Binding-site contacts:
Ligand atom O18 contacts residue ILE187 of chain 1.B at 3.2 Å.
Ligand atom N32 contacts residue THR288 of chain 1.B at 3.7 Å.
Ligand atom O4 contacts residue ARG221 of chain 1.B at 3.4 Å (salt-bridge).
Ligand atom O4 contacts residue GLY279 of chain 1.B at 2.9 Å (h-bond).
Ligand atom C24 contacts residue VAL464 of chain 1.B at 3.5 Å (hydrophobic).
Ligand atom C3 contacts residue GLY279 of chain 1.B at 3.7 Å.
Ligand atom C11 contacts residue ALA284 of chain 1.B at 4.1 Å (hydrophobic).
Ligand atom C15 contacts residue ILE188 of chain 1.B at 3.9 Å (hydrophobic).
Ligand atom C14 contacts residue GLU287 of chain 1.B at 3.5 Å.
Ligand atom C33 contacts residue HEM1 of chain 1.G at 3.4 Å.
Ligand atom C15 contacts residue GLU287 of chain 1.B at 4.0 Å.
Ligand atom C31 contacts residue THR288 of chain 1.B at 3.8 Å.
Ligand atom C34 contacts residue VAL348 of chain 1.B at 3.8 Å (hydrophobic).
Ligand atom C34 contacts residue ALA349 of chain 1.B at 4.1 Å (hydrophobic).
Ligand atom O4 contacts residue ASP280 of chain 1.B at 3.8 Å.
Ligand atom C13 contacts residue ILE188 of chain 1.B at 4.0 Å (hydrophobic).
Ligand atom C3 contacts residue ASP280 of chain 1.B at 3.7 Å.
Ligand atom C11 contacts residue GLY283 of chain 1.B at 4.0 Å.
Ligand atom C28 contacts residue ALA95 of chain 1.B at 3.6 Å (hydrophobic).
Ligand atom O18 contacts residue TYR183 of chain 1.B at 3.6 Å.
Ligand atom C14 contacts residue GLY283 of chain 1.B at 4.0 Å.
Ligand atom C16 contacts residue ASN184 of chain 1.B at 3.3 Å.
Ligand atom C2 contacts residue GLY279 of chain 1.B at 4.1 Å.
Ligand atom N5 contacts residue ASP280 of chain 1.B at 3.4 Å (salt-bridge).
Ligand atom C3 contacts residue ARG221 of chain 1.B at 3.5 Å.
Ligand atom C20 contacts residue ILE187 of chain 1.B at 3.9 Å (hydrophobic).
Ligand atom C25 contacts residue ALA284 of chain 1.B at 3.9 Å (hydrophobic).
Ligand atom C33 contacts residue THR288 of chain 1.B at 3.8 Å.
Ligand atom C31 contacts residue HEM1 of chain 1.G at 3.1 Å.
Ligand atom C8 contacts residue ASP280 of chain 1.B at 3.7 Å.
Ligand atom C15 contacts residue ASN184 of chain 1.B at 3.7 Å.
Ligand atom C22 contacts residue ALA284 of chain 1.B at 4.1 Å (hydrophobic).
Ligand atom N5 contacts residue ARG221 of chain 1.B at 2.9 Å (salt-bridge).
Ligand atom C22 contacts residue VAL465 of chain 1.B at 3.9 Å (hydrophobic).
Ligand atom C24 contacts residue PHE96 of chain 1.B at 3.8 Å (hydrophobic).
Ligand atom O18 contacts residue ASN184 of chain 1.B at 2.7 Å (h-bond).
Ligand atom N5 contacts residue ALA87 of chain 1.B at 3.4 Å (h-bond).
Ligand atom C33 contacts residue VAL348 of chain 1.B at 3.8 Å (hydrophobic).
Ligand atom C27 contacts residue ALA95 of chain 1.B at 3.5 Å (hydrophobic).
Ligand atom N32 contacts residue HEM1 of chain 1.G at 2.5 Å.

A protein and the small-molecule ligand that binds it are described below.
Small molecule (SMILES): C[C@]12CC[C@H](O)CC1=C(C(N)=O)C[C@@H]1[C@@H]2CC[C@]2(C)C(c3cccnc3)=CC[C@@H]12

Sequence of chain 1.B:
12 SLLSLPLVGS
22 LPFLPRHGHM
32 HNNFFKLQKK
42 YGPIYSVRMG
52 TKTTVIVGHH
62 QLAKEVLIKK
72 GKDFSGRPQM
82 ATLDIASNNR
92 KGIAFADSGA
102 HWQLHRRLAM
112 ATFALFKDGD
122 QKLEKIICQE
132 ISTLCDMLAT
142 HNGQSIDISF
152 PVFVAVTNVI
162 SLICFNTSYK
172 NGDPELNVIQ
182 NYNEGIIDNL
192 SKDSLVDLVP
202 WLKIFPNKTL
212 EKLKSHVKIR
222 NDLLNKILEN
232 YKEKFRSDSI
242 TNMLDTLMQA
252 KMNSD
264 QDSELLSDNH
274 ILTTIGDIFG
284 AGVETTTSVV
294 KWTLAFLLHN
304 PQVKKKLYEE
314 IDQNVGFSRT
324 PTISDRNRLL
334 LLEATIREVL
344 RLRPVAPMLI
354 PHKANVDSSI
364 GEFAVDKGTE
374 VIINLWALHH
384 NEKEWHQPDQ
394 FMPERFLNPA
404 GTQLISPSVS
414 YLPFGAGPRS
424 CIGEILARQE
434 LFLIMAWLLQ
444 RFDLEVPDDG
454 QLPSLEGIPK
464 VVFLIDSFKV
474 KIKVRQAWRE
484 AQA